Sequence of chain 1.A:
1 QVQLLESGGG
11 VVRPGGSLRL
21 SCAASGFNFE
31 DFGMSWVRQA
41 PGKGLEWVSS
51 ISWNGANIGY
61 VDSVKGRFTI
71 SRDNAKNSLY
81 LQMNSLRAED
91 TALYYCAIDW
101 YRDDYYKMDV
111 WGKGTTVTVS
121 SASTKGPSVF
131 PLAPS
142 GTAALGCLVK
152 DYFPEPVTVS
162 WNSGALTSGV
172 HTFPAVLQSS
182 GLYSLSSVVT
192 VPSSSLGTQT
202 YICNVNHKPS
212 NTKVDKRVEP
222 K

Binding-site contacts:
Ligand atom C4 contacts residue ASP92 of chain 1.B at 3.7 Å.
Ligand atom O3 contacts residue TRP100 of chain 1.A at 3.7 Å.
Ligand atom C5 contacts residue ASP103 of chain 1.A at 3.6 Å.
Ligand atom O4 contacts residue ASN57 of chain 1.A at 3.5 Å (h-bond).
Ligand atom O5 contacts residue ASP92 of chain 1.B at 2.8 Å (salt-bridge).
Ligand atom C1 contacts residue ASN57 of chain 1.A at 3.6 Å.
Ligand atom O4 contacts residue TRP94 of chain 1.B at 3.0 Å (h-bond).
Ligand atom O4 contacts residue ASN57 of chain 1.A at 3.3 Å (h-bond).
Ligand atom O5 contacts residue TYR91 of chain 1.B at 2.6 Å (h-bond).
Ligand atom C5 contacts residue ARG102 of chain 1.A at 3.6 Å.
Ligand atom C4 contacts residue SER52 of chain 1.A at 3.7 Å.
Ligand atom C5 contacts residue PHE93 of chain 1.B at 3.6 Å (hydrophobic).
Ligand atom C2 contacts residue SER50 of chain 1.A at 3.4 Å.
Ligand atom C1 contacts residue PHE93 of chain 1.B at 3.7 Å (hydrophobic).
Ligand atom O3 contacts residue ASP99 of chain 1.A at 2.7 Å (salt-bridge).
Ligand atom O5 contacts residue ARG30 of chain 1.B at 2.9 Å (salt-bridge).
Ligand atom O5 contacts residue TYR95 of chain 1.B at 3.6 Å.
Ligand atom C5 contacts residue ARG30 of chain 1.B at 3.3 Å.
Ligand atom C3 contacts residue TRP100 of chain 1.A at 3.7 Å (hydrophobic).
Ligand atom O2 contacts residue TYR95 of chain 1.B at 2.7 Å (h-bond).
Ligand atom C1 contacts residue ASN57 of chain 1.A at 3.4 Å.
Ligand atom O3 contacts residue GLY33 of chain 1.A at 3.7 Å.
Ligand atom O6 contacts residue ARG27 of chain 1.B at 3.6 Å.
Ligand atom O5 contacts residue ASN57 of chain 1.A at 3.3 Å (h-bond).
Ligand atom C5 contacts residue TYR91 of chain 1.B at 3.4 Å (hydrophobic).
Ligand atom O3 contacts residue SER52 of chain 1.A at 3.6 Å.
Ligand atom O4 contacts residue PHE93 of chain 1.B at 3.6 Å.
Ligand atom C5 contacts residue TRP100 of chain 1.A at 3.6 Å (hydrophobic).
Ligand atom O2 contacts residue PHE93 of chain 1.B at 3.4 Å.
Ligand atom O2 contacts residue TRP94 of chain 1.B at 3.6 Å.
Ligand atom O2 contacts residue SER50 of chain 1.A at 2.9 Å (h-bond).
Ligand atom C5 contacts residue TRP94 of chain 1.B at 3.5 Å (hydrophobic).
Ligand atom O2 contacts residue ARG27 of chain 1.B at 3.1 Å (salt-bridge).
Ligand atom C1 contacts residue TRP94 of chain 1.B at 3.7 Å (hydrophobic).
Ligand atom O5 contacts residue ASP103 of chain 1.A at 2.8 Å (salt-bridge).
Ligand atom C5 contacts residue TYR95 of chain 1.B at 3.5 Å (hydrophobic).
Ligand atom O5 contacts residue TRP100 of chain 1.A at 2.9 Å (h-bond).
Ligand atom C4 contacts residue TRP94 of chain 1.B at 3.7 Å (hydrophobic).
Ligand atom C3 contacts residue ASP99 of chain 1.A at 3.6 Å.
Ligand atom O5 contacts residue ARG27 of chain 1.B at 3.4 Å (salt-bridge).

Sequence of chain 1.B:
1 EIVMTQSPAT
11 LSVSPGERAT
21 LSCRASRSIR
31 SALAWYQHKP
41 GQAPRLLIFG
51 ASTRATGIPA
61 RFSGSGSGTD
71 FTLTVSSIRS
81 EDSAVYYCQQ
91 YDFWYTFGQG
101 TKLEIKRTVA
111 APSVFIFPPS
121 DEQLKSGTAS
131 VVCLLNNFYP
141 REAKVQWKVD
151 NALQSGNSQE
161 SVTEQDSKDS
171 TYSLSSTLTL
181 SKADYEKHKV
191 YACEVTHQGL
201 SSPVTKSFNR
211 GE

A protein and the small-molecule ligand that binds it are described below.
Small molecule (SMILES): OC[C@H]1O[C@H](OC[C@H]2O[C@@H](O[C@@H]3[C@@H](O[C@H]4[C@H](O)[C@@H](OC[C@H]5O[C@H](O)[C@@H](O)[C@@H]5O)O[C@@H]4CO[C@H]4O[C@H](CO)[C@@H](O)[C@@H]4O[C@@H]4O[C@H](CO)[C@@H](O)[C@@H]4O)O[C@H](CO)[C@H]3O)[C@@H](O)[C@@H]2O)[C@@H](O)[C@@H](O)[C@@H]1O